Binding-site contacts:
Ligand atom C6 contacts residue PRO32 of chain 1.E at 3.5 Å (hydrophobic).
Ligand atom C2 contacts residue ALA483 of chain 1.E at 3.4 Å (hydrophobic).
Ligand atom PG contacts residue MG1 of chain 1.HA at 3.5 Å.
Ligand atom N3 contacts residue GLY414 of chain 1.E at 3.4 Å.
Ligand atom O1A contacts residue LYS50 of chain 1.E at 3.2 Å (salt-bridge).
Ligand atom O2G contacts residue LYS50 of chain 1.E at 3.3 Å (salt-bridge).
Ligand atom O2' contacts residue GLY413 of chain 1.E at 3.4 Å.
Ligand atom C2' contacts residue ASP498 of chain 1.E at 3.4 Å.
Ligand atom C5 contacts residue PRO32 of chain 1.E at 3.6 Å (hydrophobic).
Ligand atom PA contacts residue MG1 of chain 1.HA at 3.5 Å.
Ligand atom O1G contacts residue GLY87 of chain 1.E at 3.4 Å (h-bond).
Ligand atom N1 contacts residue ASP482 of chain 1.E at 3.3 Å (salt-bridge).
Ligand atom N3B contacts residue THR89 of chain 1.E at 3.0 Å (h-bond).
Ligand atom O3G contacts residue ASP86 of chain 1.E at 2.8 Å (salt-bridge).
Ligand atom O2' contacts residue GLY414 of chain 1.E at 2.5 Å (h-bond).
Ligand atom O1B contacts residue GLY87 of chain 1.E at 3.1 Å (h-bond).
Ligand atom O2' contacts residue ASP498 of chain 1.E at 2.6 Å (salt-bridge).
Ligand atom O2G contacts residue ASP51 of chain 1.E at 3.3 Å.
Ligand atom N6 contacts residue ASP482 of chain 1.E at 3.2 Å (salt-bridge).
Ligand atom O2A contacts residue MG1 of chain 1.HA at 2.1 Å.
Ligand atom O1G contacts residue THR88 of chain 1.E at 2.9 Å (h-bond).
Ligand atom O2B contacts residue GLY87 of chain 1.E at 3.2 Å.
Ligand atom C8 contacts residue ILE149 of chain 1.E at 3.6 Å (hydrophobic).
Ligand atom O2G contacts residue THR89 of chain 1.E at 3.5 Å (h-bond).
Ligand atom O2B contacts residue THR90 of chain 1.E at 2.7 Å (h-bond).
Ligand atom N1 contacts residue ALA483 of chain 1.E at 3.1 Å (h-bond).
Ligand atom O2G contacts residue GLY52 of chain 1.E at 2.8 Å (h-bond).
Ligand atom PB contacts residue GLY87 of chain 1.E at 3.6 Å.
Ligand atom C2' contacts residue GLY414 of chain 1.E at 3.6 Å.
Ligand atom O3G contacts residue ASP397 of chain 1.E at 2.8 Å (salt-bridge).
Ligand atom O3G contacts residue MG1 of chain 1.HA at 2.2 Å.
Ligand atom O3' contacts residue ASP498 of chain 1.E at 3.1 Å (salt-bridge).
Ligand atom O1B contacts residue MG1 of chain 1.HA at 2.4 Å.
Ligand atom O1B contacts residue ASP86 of chain 1.E at 3.4 Å (salt-bridge).
Ligand atom O1A contacts residue THR29 of chain 1.E at 3.0 Å (h-bond).
Ligand atom PB contacts residue MG1 of chain 1.HA at 3.5 Å.
Ligand atom O3A contacts residue LEU30 of chain 1.E at 3.4 Å.
Ligand atom C3' contacts residue ASP498 of chain 1.E at 3.3 Å.
Ligand atom PG contacts residue ASP397 of chain 1.E at 3.6 Å.
Ligand atom O2B contacts residue THR89 of chain 1.E at 3.2 Å (h-bond).

A protein and the small-molecule ligand that binds it are described below.
Small molecule (SMILES): Nc1ncnc2c1ncn2[C@@H]1O[C@H](CO[P](=O)(O)O[P](=O)(O)NP(=O)(O)O)[C@@H](O)[C@H]1O

Sequence of chain 1.E:
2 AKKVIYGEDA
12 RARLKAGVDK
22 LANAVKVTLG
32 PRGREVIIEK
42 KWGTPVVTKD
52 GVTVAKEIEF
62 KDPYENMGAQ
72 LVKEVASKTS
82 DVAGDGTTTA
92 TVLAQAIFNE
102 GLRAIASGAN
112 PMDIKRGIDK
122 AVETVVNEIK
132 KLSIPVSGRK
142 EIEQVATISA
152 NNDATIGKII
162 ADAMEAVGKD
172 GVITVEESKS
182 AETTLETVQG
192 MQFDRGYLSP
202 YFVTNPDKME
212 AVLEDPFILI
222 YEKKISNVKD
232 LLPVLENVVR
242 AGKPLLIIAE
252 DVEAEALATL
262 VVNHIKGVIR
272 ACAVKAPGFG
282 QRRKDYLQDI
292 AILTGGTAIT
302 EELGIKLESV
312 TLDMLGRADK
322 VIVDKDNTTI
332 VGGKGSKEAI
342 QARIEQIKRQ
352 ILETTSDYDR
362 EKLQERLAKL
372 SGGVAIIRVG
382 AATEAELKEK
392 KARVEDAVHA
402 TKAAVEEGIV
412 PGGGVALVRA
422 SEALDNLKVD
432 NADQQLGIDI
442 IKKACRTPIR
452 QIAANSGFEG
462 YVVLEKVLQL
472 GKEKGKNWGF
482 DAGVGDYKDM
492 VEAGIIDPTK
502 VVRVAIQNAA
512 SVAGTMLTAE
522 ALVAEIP